Binding-site contacts:
Ligand atom C6 contacts residue HIS1022 of chain 1.B at 3.6 Å.
Ligand atom C4 contacts residue ASN1026 of chain 1.B at 4.3 Å.
Ligand atom O6 contacts residue HIS1022 of chain 1.B at 3.8 Å.
Ligand atom O7 contacts residue LYS1029 of chain 1.B at 4.0 Å.
Ligand atom N2 contacts residue ASN1026 of chain 1.B at 2.9 Å (h-bond).
Ligand atom O5 contacts residue HIS1022 of chain 1.B at 4.0 Å.
Ligand atom O6 contacts residue GLY1019 of chain 1.B at 4.5 Å.
Ligand atom C3 contacts residue ASN1026 of chain 1.B at 3.8 Å.
Ligand atom C2 contacts residue ASN1026 of chain 1.B at 2.5 Å.
Ligand atom O7 contacts residue ASN1026 of chain 1.B at 4.3 Å.
Ligand atom C7 contacts residue ASN1026 of chain 1.B at 4.0 Å.
Ligand atom C5 contacts residue ASN1026 of chain 1.B at 3.7 Å.
Ligand atom O5 contacts residue ASN1026 of chain 1.B at 2.4 Å (h-bond).
Ligand atom C1 contacts residue ASN1026 of chain 1.B at 1.4 Å.

A protein and the small-molecule ligand that binds it are described below.
Small molecule (SMILES): CC(=O)N[C@@H]1[C@@H](O)[C@H](O)[C@@H](CO)O[C@H]1O

Sequence of chain 1.B:
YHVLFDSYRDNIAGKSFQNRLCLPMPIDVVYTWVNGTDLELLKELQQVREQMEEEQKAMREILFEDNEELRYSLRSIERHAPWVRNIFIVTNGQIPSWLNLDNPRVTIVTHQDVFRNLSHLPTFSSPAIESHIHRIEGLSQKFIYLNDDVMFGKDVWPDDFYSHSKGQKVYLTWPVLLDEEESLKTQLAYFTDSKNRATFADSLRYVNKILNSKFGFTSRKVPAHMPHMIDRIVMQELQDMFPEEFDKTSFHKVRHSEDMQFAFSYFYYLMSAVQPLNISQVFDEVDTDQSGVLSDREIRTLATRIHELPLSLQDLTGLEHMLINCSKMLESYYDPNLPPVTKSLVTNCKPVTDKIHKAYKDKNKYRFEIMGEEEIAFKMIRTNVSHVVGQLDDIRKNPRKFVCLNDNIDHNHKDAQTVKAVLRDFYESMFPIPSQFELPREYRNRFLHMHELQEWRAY